Binding-site contacts:
Ligand atom C2 contacts residue GLU150 of chain 1.A at 3.9 Å.
Ligand atom C7 contacts residue GLN148 of chain 1.A at 4.0 Å.
Ligand atom O7 contacts residue GLU150 of chain 1.A at 3.4 Å (salt-bridge).
Ligand atom N2 contacts residue ASN240 of chain 1.A at 3.0 Å (h-bond).
Ligand atom C7 contacts residue GLU150 of chain 1.A at 4.2 Å.
Ligand atom O7 contacts residue ASN240 of chain 1.A at 4.1 Å.
Ligand atom C1 contacts residue GLU150 of chain 1.A at 4.2 Å.
Ligand atom N2 contacts residue GLU150 of chain 1.A at 4.4 Å.
Ligand atom C3 contacts residue ASN240 of chain 1.A at 3.8 Å.
Ligand atom C8 contacts residue GLN148 of chain 1.A at 3.9 Å.
Ligand atom O5 contacts residue ASN240 of chain 1.A at 2.3 Å (h-bond).
Ligand atom C2 contacts residue ASN240 of chain 1.A at 2.5 Å.
Ligand atom O7 contacts residue GLN148 of chain 1.A at 3.8 Å.
Ligand atom C1 contacts residue ASN240 of chain 1.A at 1.5 Å.
Ligand atom C7 contacts residue ASN240 of chain 1.A at 3.8 Å.
Ligand atom C5 contacts residue ASN240 of chain 1.A at 3.6 Å.
Ligand atom C4 contacts residue ASN240 of chain 1.A at 4.2 Å.

Sequence of chain 1.A:
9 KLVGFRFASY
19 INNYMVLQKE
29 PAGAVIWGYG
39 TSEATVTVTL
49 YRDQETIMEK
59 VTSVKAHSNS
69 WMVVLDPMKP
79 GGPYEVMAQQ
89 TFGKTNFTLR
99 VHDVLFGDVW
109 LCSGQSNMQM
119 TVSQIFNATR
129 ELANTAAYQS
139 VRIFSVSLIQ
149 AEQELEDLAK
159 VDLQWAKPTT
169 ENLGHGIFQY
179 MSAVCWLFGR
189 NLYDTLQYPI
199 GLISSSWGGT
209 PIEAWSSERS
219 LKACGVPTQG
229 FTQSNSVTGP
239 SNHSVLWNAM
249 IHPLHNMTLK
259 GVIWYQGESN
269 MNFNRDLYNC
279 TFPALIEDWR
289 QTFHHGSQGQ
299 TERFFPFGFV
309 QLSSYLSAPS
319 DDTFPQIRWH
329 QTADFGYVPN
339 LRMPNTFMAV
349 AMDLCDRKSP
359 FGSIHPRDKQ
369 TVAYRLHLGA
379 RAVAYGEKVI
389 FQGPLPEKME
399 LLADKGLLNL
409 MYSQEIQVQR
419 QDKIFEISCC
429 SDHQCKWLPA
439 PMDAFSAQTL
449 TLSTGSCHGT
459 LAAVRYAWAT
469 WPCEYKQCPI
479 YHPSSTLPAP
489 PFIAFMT

A small-molecule ligand and the protein it binds are described below.
Small molecule (SMILES): CC(=O)N[C@@H]1[C@@H](O)[C@H](O)[C@@H](CO)O[C@H]1O